Binding-site contacts:
Ligand atom O2P contacts residue GLY260 of chain 2.B at 2.9 Å (h-bond).
Ligand atom O3' contacts residue MET279 of chain 2.B at 3.6 Å (h-bond).
Ligand atom C4' contacts residue ASP258 of chain 2.B at 3.4 Å.
Ligand atom O2P contacts residue GLY222 of chain 2.B at 3.6 Å.
Ligand atom O1P contacts residue TYR305 of chain 2.B at 2.5 Å (h-bond).
Ligand atom C3' contacts residue SER77 of chain 2.B at 3.4 Å.
Ligand atom N7 contacts residue MET308 of chain 2.B at 3.1 Å (h-bond).
Ligand atom C5' contacts residue TYR305 of chain 2.B at 3.6 Å (hydrophobic).
Ligand atom O4' contacts residue GLY222 of chain 2.B at 3.8 Å.
Ligand atom C5 contacts residue MET308 of chain 2.B at 3.7 Å (hydrophobic).
Ligand atom O2' contacts residue ARG216 of chain 2.B at 3.4 Å (salt-bridge).
Ligand atom C8 contacts residue MET79 of chain 2.B at 3.5 Å (hydrophobic).
Ligand atom O6 contacts residue MET308 of chain 2.B at 3.1 Å (h-bond).
Ligand atom C2' contacts residue ASP258 of chain 2.B at 3.4 Å.
Ligand atom C2 contacts residue CYS225 of chain 2.B at 3.2 Å (hydrophobic).
Ligand atom C2' contacts residue ARG216 of chain 2.B at 3.5 Å.
Ligand atom N1 contacts residue GLN339 of chain 2.B at 3.6 Å (h-bond).
Ligand atom N7 contacts residue ILE224 of chain 2.B at 3.4 Å.
Ligand atom O1P contacts residue GLY282 of chain 2.B at 3.0 Å (h-bond).
Ligand atom C2 contacts residue THR227 of chain 2.B at 3.7 Å.
Ligand atom P contacts residue TYR305 of chain 2.B at 3.7 Å.
Ligand atom O5' contacts residue GLY222 of chain 2.B at 3.3 Å.
Ligand atom O6 contacts residue GLY307 of chain 2.B at 3.4 Å.
Ligand atom N3 contacts residue CYS225 of chain 2.B at 3.5 Å (h-bond).
Ligand atom C8 contacts residue ILE224 of chain 2.B at 3.3 Å (hydrophobic).
Ligand atom O3P contacts residue GLY282 of chain 2.B at 3.4 Å (h-bond).
Ligand atom O2' contacts residue ASP258 of chain 2.B at 2.3 Å (salt-bridge).
Ligand atom O5' contacts residue GLY259 of chain 2.B at 3.6 Å.
Ligand atom C3' contacts residue ASP258 of chain 2.B at 3.4 Å.
Ligand atom O2P contacts residue SER223 of chain 2.B at 3.0 Å (h-bond).
Ligand atom O1P contacts residue SER223 of chain 2.B at 2.6 Å (h-bond).
Ligand atom O2' contacts residue ASN197 of chain 2.B at 3.7 Å.
Ligand atom N7 contacts residue GLY307 of chain 2.B at 3.2 Å.
Ligand atom C6 contacts residue GLY309 of chain 2.B at 3.4 Å.
Ligand atom O3P contacts residue GLY281 of chain 2.B at 3.0 Å (h-bond).
Ligand atom O3' contacts residue ARG216 of chain 2.B at 3.3 Å (salt-bridge).
Ligand atom P contacts residue SER223 of chain 2.B at 3.6 Å.
Ligand atom O3' contacts residue SER77 of chain 2.B at 2.7 Å (h-bond).
Ligand atom O6 contacts residue GLY309 of chain 2.B at 2.4 Å (h-bond).
Ligand atom O3' contacts residue ASP258 of chain 2.B at 2.5 Å (salt-bridge).

Sequence of chain 2.B:
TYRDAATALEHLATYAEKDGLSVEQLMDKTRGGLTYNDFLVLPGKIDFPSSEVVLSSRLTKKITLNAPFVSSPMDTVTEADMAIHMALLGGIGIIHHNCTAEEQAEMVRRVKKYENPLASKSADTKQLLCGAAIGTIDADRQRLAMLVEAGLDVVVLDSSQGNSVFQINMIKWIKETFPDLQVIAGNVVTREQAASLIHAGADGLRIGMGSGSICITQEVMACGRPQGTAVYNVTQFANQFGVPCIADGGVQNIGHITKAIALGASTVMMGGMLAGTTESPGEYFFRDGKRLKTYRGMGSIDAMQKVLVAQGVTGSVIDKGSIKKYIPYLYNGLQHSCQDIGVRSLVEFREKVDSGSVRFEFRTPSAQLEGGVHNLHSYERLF

This protein binds this small molecule.
Small molecule (SMILES): O=c1[nH]cnc2c1ncn2[C@@H]1O[C@H](COP(=O)(O)O)[C@@H](O)[C@H]1O